Sequence of chain 14.B:
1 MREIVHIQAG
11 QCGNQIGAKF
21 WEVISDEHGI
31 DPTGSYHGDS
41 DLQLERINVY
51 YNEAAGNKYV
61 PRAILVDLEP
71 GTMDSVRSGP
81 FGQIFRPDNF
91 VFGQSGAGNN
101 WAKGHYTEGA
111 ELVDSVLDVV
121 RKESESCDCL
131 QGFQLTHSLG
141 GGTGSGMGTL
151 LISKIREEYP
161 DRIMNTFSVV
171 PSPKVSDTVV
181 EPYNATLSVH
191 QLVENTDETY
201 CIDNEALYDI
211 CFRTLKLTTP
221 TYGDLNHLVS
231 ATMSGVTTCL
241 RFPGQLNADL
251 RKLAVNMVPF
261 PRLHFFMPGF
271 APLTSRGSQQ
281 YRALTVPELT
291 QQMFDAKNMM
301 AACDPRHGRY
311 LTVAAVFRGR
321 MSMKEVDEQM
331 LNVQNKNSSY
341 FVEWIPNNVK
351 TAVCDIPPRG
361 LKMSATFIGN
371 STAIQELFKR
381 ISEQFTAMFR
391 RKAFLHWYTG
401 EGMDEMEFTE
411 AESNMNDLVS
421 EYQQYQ

Sequence of chain 13.B:
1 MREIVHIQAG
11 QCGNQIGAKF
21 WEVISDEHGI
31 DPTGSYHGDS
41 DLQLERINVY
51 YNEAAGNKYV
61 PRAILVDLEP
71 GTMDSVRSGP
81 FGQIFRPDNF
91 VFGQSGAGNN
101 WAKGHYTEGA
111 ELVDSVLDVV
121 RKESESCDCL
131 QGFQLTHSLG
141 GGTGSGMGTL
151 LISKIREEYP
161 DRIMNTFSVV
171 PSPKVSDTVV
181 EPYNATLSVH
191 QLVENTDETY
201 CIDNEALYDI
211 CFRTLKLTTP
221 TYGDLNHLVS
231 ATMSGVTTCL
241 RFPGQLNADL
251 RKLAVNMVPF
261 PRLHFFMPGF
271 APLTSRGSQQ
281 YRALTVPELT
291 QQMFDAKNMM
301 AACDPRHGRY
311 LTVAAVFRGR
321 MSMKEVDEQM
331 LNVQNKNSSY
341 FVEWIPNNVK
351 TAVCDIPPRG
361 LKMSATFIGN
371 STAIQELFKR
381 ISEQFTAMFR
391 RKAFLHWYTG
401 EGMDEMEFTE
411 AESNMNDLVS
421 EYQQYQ

A small-molecule ligand and the protein it binds are described below.
Small molecule (SMILES): CC[C@H](/C=C(/C)[C@@H]1C[C@@H](OC)C[C@H](O)C(C)(C)[C@@]2(O)O[C@@H](C[C@@H](OC)[C@H](O)C(=O)O1)C[C@@H](OC)[C@H]2O)CO

Binding-site contacts:
Ligand atom O24 contacts residue TYR310 of chain 13.B at 3.2 Å (h-bond).
Ligand atom O15 contacts residue ASP295 of chain 13.B at 3.6 Å.
Ligand atom O2 contacts residue LYS297 of chain 13.B at 3.5 Å (salt-bridge).
Ligand atom O1 contacts residue ASP295 of chain 13.B at 2.7 Å (salt-bridge).
Ligand atom C5 contacts residue ASP295 of chain 13.B at 3.0 Å.
Ligand atom O9 contacts residue ASP295 of chain 13.B at 3.5 Å (salt-bridge).
Ligand atom O2 contacts residue ARG306 of chain 13.B at 3.0 Å (salt-bridge).
Ligand atom C27 contacts residue PHE341 of chain 13.B at 3.5 Å (hydrophobic).
Ligand atom C24 contacts residue TYR310 of chain 13.B at 3.8 Å (hydrophobic).
Ligand atom C26 contacts residue TYR310 of chain 13.B at 3.8 Å (hydrophobic).
Ligand atom C26 contacts residue PHE294 of chain 13.B at 3.8 Å (hydrophobic).
Ligand atom O24 contacts residue PHE294 of chain 13.B at 2.5 Å (h-bond).
Ligand atom O2 contacts residue ALA296 of chain 13.B at 3.5 Å (h-bond).
Ligand atom C4 contacts residue LYS297 of chain 13.B at 2.9 Å.
Ligand atom C4 contacts residue ARG306 of chain 13.B at 3.2 Å.
Ligand atom C3 contacts residue ASP295 of chain 13.B at 3.3 Å.
Ligand atom C17 contacts residue LYS122 of chain 14.B at 3.6 Å.
Ligand atom O1 contacts residue ALA296 of chain 13.B at 3.0 Å (h-bond).
Ligand atom O7 contacts residue ASP118 of chain 14.B at 3.6 Å.
Ligand atom C6 contacts residue ASP295 of chain 13.B at 3.7 Å.
Ligand atom C6 contacts residue ASP118 of chain 14.B at 3.6 Å.
Ligand atom C3 contacts residue ARG306 of chain 13.B at 3.0 Å.
Ligand atom O91 contacts residue ASP295 of chain 13.B at 2.6 Å (salt-bridge).
Ligand atom C2 contacts residue ARG306 of chain 13.B at 3.5 Å.
Ligand atom O3 contacts residue ARG306 of chain 13.B at 2.1 Å (salt-bridge).
Ligand atom C23 contacts residue PHE294 of chain 13.B at 3.5 Å (hydrophobic).
Ligand atom C7 contacts residue ASP295 of chain 13.B at 3.6 Å.
Ligand atom C1 contacts residue ASP295 of chain 13.B at 2.5 Å.
Ligand atom C16 contacts residue ARG306 of chain 13.B at 2.6 Å.
Ligand atom C2 contacts residue ASP295 of chain 13.B at 1.9 Å.
Ligand atom C7 contacts residue LYS297 of chain 13.B at 3.3 Å.
Ligand atom C9 contacts residue ASP295 of chain 13.B at 3.6 Å.
Ligand atom C24 contacts residue PHE294 of chain 13.B at 3.2 Å (hydrophobic).
Ligand atom C5 contacts residue LYS297 of chain 13.B at 2.7 Å.
Ligand atom C4 contacts residue ASP295 of chain 13.B at 3.7 Å.
Ligand atom O8 contacts residue ASP118 of chain 14.B at 2.9 Å (salt-bridge).
Ligand atom O2 contacts residue ASP295 of chain 13.B at 1.6 Å (salt-bridge).
Ligand atom O1 contacts residue PHE294 of chain 13.B at 3.5 Å (h-bond).
Ligand atom C25 contacts residue ARG306 of chain 13.B at 3.5 Å.
Ligand atom C6 contacts residue LYS297 of chain 13.B at 2.4 Å.